Sequence of chain 1.C:
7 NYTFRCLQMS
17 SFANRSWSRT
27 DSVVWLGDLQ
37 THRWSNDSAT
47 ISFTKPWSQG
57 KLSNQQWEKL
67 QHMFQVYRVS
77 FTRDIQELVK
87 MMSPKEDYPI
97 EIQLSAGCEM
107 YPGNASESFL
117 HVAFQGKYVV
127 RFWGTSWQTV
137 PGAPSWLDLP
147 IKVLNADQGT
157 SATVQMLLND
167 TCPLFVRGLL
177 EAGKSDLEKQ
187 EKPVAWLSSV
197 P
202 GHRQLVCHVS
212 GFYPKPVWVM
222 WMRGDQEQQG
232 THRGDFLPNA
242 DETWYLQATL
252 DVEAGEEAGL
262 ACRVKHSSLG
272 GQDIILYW

A protein and the small-molecule ligand that binds it are described below.
Small molecule (SMILES): CC(=O)N[C@@H]1[C@@H](O)[C@H](O)[C@@H](CO)O[C@H]1O

Binding-site contacts:
Ligand atom O7 contacts residue ASN20 of chain 1.C at 3.6 Å.
Ligand atom C3 contacts residue ASN20 of chain 1.C at 3.8 Å.
Ligand atom O5 contacts residue TRP23 of chain 1.C at 3.7 Å.
Ligand atom C1 contacts residue TRP23 of chain 1.C at 3.8 Å (hydrophobic).
Ligand atom C8 contacts residue SER22 of chain 1.C at 4.4 Å.
Ligand atom C1 contacts residue ALA19 of chain 1.C at 4.3 Å (hydrophobic).
Ligand atom C6 contacts residue TRP23 of chain 1.C at 3.9 Å (hydrophobic).
Ligand atom N2 contacts residue SER22 of chain 1.C at 4.3 Å.
Ligand atom N2 contacts residue ASN20 of chain 1.C at 3.0 Å (h-bond).
Ligand atom C5 contacts residue ALA19 of chain 1.C at 4.4 Å (hydrophobic).
Ligand atom C6 contacts residue ALA19 of chain 1.C at 4.2 Å (hydrophobic).
Ligand atom C4 contacts residue ASN20 of chain 1.C at 4.2 Å.
Ligand atom C1 contacts residue ASN20 of chain 1.C at 1.4 Å.
Ligand atom O5 contacts residue ALA19 of chain 1.C at 3.5 Å.
Ligand atom O5 contacts residue ASN20 of chain 1.C at 2.4 Å (h-bond).
Ligand atom C2 contacts residue ASN20 of chain 1.C at 2.5 Å.
Ligand atom C5 contacts residue ASN20 of chain 1.C at 3.7 Å.
Ligand atom O6 contacts residue ALA19 of chain 1.C at 3.9 Å.
Ligand atom C5 contacts residue TRP23 of chain 1.C at 3.8 Å (hydrophobic).
Ligand atom C7 contacts residue ASN20 of chain 1.C at 3.5 Å.